Binding-site contacts:
Ligand atom CAL contacts residue ALA265 of chain 1.A at 3.8 Å (hydrophobic).
Ligand atom CAH contacts residue ALA265 of chain 1.A at 3.6 Å (hydrophobic).
Ligand atom CAF contacts residue TYR90 of chain 1.A at 3.9 Å (hydrophobic).
Ligand atom CAI contacts residue HEM1 of chain 1.B at 2.8 Å.
Ligand atom CAD contacts residue TYR90 of chain 1.A at 3.5 Å (hydrophobic).
Ligand atom CAA contacts residue MET97 of chain 1.A at 4.0 Å (hydrophobic).
Ligand atom CAH contacts residue LEU330 of chain 1.A at 3.8 Å (hydrophobic).
Ligand atom CAA contacts residue LEU101 of chain 1.A at 3.9 Å (hydrophobic).
Ligand atom CL1 contacts residue LEU101 of chain 1.A at 3.8 Å.
Ligand atom CAB contacts residue LEU104 of chain 1.A at 3.6 Å (hydrophobic).
Ligand atom CAG contacts residue TYR90 of chain 1.A at 3.9 Å (hydrophobic).
Ligand atom CAK contacts residue ALA261 of chain 1.A at 3.4 Å (hydrophobic).
Ligand atom CAE contacts residue THR269 of chain 1.A at 3.6 Å.
Ligand atom CAB contacts residue MET258 of chain 1.A at 3.8 Å (hydrophobic).
Ligand atom CAQ contacts residue HEM1 of chain 1.B at 3.9 Å.
Ligand atom CAE contacts residue HEM1 of chain 1.B at 3.2 Å.
Ligand atom CAQ contacts residue ALA261 of chain 1.A at 3.9 Å (hydrophobic).
Ligand atom OAO contacts residue ALA261 of chain 1.A at 3.8 Å.
Ligand atom CL1 contacts residue ALA89 of chain 1.A at 3.8 Å.
Ligand atom CAB contacts residue ALA261 of chain 1.A at 3.9 Å (hydrophobic).
Ligand atom NAV contacts residue LEU330 of chain 1.A at 3.9 Å.
Ligand atom OAO contacts residue HEM1 of chain 1.B at 3.4 Å.
Ligand atom CAE contacts residue ALA265 of chain 1.A at 3.0 Å (hydrophobic).
Ligand atom CL1 contacts residue GLN100 of chain 1.A at 4.1 Å.
Ligand atom CAP contacts residue LEU101 of chain 1.A at 4.0 Å (hydrophobic).
Ligand atom CAT contacts residue ALA261 of chain 1.A at 4.1 Å (hydrophobic).
Ligand atom CAA contacts residue TYR90 of chain 1.A at 3.7 Å (hydrophobic).
Ligand atom CAK contacts residue LEU104 of chain 1.A at 4.0 Å (hydrophobic).
Ligand atom CAK contacts residue HEM1 of chain 1.B at 3.3 Å.
Ligand atom NAV contacts residue HEM1 of chain 1.B at 4.0 Å.
Ligand atom CAT contacts residue HEM1 of chain 1.B at 3.1 Å.
Ligand atom CAU contacts residue LEU101 of chain 1.A at 3.9 Å (hydrophobic).
Ligand atom CAR contacts residue TYR90 of chain 1.A at 4.0 Å (hydrophobic).
Ligand atom NAN contacts residue ALA265 of chain 1.A at 4.0 Å.
Ligand atom CAJ contacts residue HEM1 of chain 1.B at 3.7 Å.
Ligand atom NAN contacts residue HEM1 of chain 1.B at 2.0 Å.
Ligand atom CAS contacts residue ALA265 of chain 1.A at 3.9 Å (hydrophobic).
Ligand atom OAO contacts residue ALA265 of chain 1.A at 3.5 Å.
Ligand atom CAP contacts residue ALA89 of chain 1.A at 4.1 Å (hydrophobic).
Ligand atom CAJ contacts residue TYR90 of chain 1.A at 4.0 Å (hydrophobic).

Sequence of chain 1.A:
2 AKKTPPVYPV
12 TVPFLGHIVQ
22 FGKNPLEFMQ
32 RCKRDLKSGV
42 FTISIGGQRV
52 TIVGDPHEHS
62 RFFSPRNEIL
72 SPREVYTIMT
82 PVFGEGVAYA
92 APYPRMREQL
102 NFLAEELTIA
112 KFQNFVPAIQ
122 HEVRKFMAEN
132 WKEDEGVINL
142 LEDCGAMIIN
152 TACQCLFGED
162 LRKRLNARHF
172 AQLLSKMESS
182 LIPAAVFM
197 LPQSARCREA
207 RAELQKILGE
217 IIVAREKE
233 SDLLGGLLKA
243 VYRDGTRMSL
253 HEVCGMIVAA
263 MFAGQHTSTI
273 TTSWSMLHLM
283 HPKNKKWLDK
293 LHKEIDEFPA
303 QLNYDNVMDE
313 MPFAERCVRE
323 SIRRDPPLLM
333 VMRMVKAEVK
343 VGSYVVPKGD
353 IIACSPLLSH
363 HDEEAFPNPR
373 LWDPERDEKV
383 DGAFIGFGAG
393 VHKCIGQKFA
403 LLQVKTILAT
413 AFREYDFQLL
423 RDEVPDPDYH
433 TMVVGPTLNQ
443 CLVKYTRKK

This small molecule binds to this protein.
Small molecule (SMILES): Cc1cc(Oc2cccc(Cn3ccnc3)c2)cc(C)c1Cl